Sequence of chain 1.A:
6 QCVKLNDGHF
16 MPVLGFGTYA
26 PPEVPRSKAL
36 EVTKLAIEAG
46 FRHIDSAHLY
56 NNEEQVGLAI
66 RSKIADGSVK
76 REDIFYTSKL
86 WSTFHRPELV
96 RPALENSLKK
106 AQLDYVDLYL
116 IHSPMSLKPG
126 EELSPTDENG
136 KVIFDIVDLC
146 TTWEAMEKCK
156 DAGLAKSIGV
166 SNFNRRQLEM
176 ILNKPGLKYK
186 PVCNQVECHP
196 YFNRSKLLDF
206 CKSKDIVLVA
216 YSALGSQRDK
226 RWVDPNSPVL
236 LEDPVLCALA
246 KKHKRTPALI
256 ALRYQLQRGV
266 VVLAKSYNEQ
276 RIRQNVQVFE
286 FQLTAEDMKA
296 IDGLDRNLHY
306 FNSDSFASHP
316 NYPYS

Binding-site contacts:
Ligand atom C02 contacts residue TRP227 of chain 1.A at 3.8 Å (hydrophobic).
Ligand atom C03 contacts residue LEU54 of chain 1.A at 4.0 Å (hydrophobic).
Ligand atom O15 contacts residue TYR55 of chain 1.A at 2.7 Å (h-bond).
Ligand atom C04 contacts residue LEU54 of chain 1.A at 3.7 Å (hydrophobic).
Ligand atom C05 contacts residue NAP1 of chain 1.C at 3.9 Å.
Ligand atom C13 contacts residue PHE306 of chain 1.A at 3.2 Å (hydrophobic).
Ligand atom O15 contacts residue NAP1 of chain 1.C at 2.8 Å.
Ligand atom C14 contacts residue NAP1 of chain 1.C at 3.3 Å.
Ligand atom O15 contacts residue HIS117 of chain 1.A at 3.3 Å (h-bond).
Ligand atom C05 contacts residue LEU54 of chain 1.A at 3.8 Å (hydrophobic).
Ligand atom C12 contacts residue ASN167 of chain 1.A at 3.8 Å.
Ligand atom C06 contacts residue NAP1 of chain 1.C at 3.8 Å.
Ligand atom O16 contacts residue TYR24 of chain 1.A at 3.3 Å.
Ligand atom C10 contacts residue MET120 of chain 1.A at 3.8 Å (hydrophobic).
Ligand atom C13 contacts residue NAP1 of chain 1.C at 3.8 Å.
Ligand atom F18 contacts residue PRO318 of chain 1.A at 3.5 Å.
Ligand atom C04 contacts residue PHE306 of chain 1.A at 3.6 Å (hydrophobic).
Ligand atom F20 contacts residue TYR216 of chain 1.A at 3.5 Å.
Ligand atom C03 contacts residue TRP227 of chain 1.A at 3.9 Å (hydrophobic).
Ligand atom C08 contacts residue PHE306 of chain 1.A at 3.2 Å (hydrophobic).
Ligand atom F18 contacts residue SER118 of chain 1.A at 3.8 Å.
Ligand atom F19 contacts residue PRO318 of chain 1.A at 3.9 Å.
Ligand atom C12 contacts residue TYR216 of chain 1.A at 3.9 Å (hydrophobic).
Ligand atom O16 contacts residue TYR55 of chain 1.A at 3.2 Å (h-bond).
Ligand atom F19 contacts residue MET120 of chain 1.A at 3.6 Å.
Ligand atom C11 contacts residue ASN167 of chain 1.A at 3.6 Å.
Ligand atom C03 contacts residue PHE306 of chain 1.A at 3.5 Å (hydrophobic).
Ligand atom N07 contacts residue PHE306 of chain 1.A at 3.3 Å.
Ligand atom F18 contacts residue ASN167 of chain 1.A at 3.5 Å.
Ligand atom C01 contacts residue TYR24 of chain 1.A at 3.6 Å (hydrophobic).
Ligand atom C17 contacts residue ASN167 of chain 1.A at 3.6 Å.
Ligand atom O16 contacts residue NAP1 of chain 1.C at 3.2 Å.
Ligand atom C12 contacts residue PHE306 of chain 1.A at 3.6 Å (hydrophobic).
Ligand atom F20 contacts residue ASN167 of chain 1.A at 2.8 Å.
Ligand atom C09 contacts residue TRP86 of chain 1.A at 3.9 Å (hydrophobic).
Ligand atom F18 contacts residue MET120 of chain 1.A at 3.0 Å.
Ligand atom C14 contacts residue TYR55 of chain 1.A at 3.2 Å (hydrophobic).
Ligand atom C02 contacts residue TYR24 of chain 1.A at 3.9 Å (hydrophobic).
Ligand atom C05 contacts residue HIS117 of chain 1.A at 3.9 Å.
Ligand atom C17 contacts residue MET120 of chain 1.A at 3.8 Å (hydrophobic).

The protein below binds the small molecule below.
Small molecule (SMILES): O=C(O)c1cccc(Nc2ccc(C(F)(F)F)cc2)c1